The protein below binds the small molecule below.
Small molecule (SMILES): CC(=O)N[C@H]1[C@H](O[C@H]2[C@H](O)[C@@H](NC(C)=O)CO[C@@H]2CO[C@@H]2O[C@@H](C)[C@@H](O)[C@@H](O)[C@@H]2O)O[C@H](CO)[C@@H](O)[C@@H]1O

Sequence of chain 1.B:
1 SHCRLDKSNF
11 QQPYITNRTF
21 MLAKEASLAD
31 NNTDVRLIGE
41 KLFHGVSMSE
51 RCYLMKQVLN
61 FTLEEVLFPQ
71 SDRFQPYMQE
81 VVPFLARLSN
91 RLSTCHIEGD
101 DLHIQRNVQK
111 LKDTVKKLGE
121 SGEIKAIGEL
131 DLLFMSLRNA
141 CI

Binding-site contacts:
Ligand atom O5 contacts residue GLN11 of chain 1.B at 3.6 Å (h-bond).
Ligand atom C1 contacts residue GLN11 of chain 1.B at 3.3 Å.
Ligand atom N2 contacts residue ARG138 of chain 1.B at 3.6 Å.
Ligand atom C4 contacts residue ARG18 of chain 1.A at 3.2 Å.
Ligand atom C8 contacts residue ARG138 of chain 1.B at 3.9 Å.
Ligand atom O3 contacts residue TYR14 of chain 1.A at 3.5 Å.
Ligand atom N2 contacts residue GLN11 of chain 1.B at 3.6 Å.
Ligand atom C5 contacts residue ASN17 of chain 1.A at 3.7 Å.
Ligand atom C7 contacts residue GLN11 of chain 1.B at 3.4 Å.
Ligand atom C7 contacts residue ASN17 of chain 1.A at 3.6 Å.
Ligand atom C8 contacts residue GLN11 of chain 1.B at 3.0 Å.
Ligand atom O5 contacts residue ASN17 of chain 1.A at 2.4 Å (h-bond).
Ligand atom C3 contacts residue ASN17 of chain 1.A at 3.8 Å.
Ligand atom C6 contacts residue ARG18 of chain 1.A at 2.8 Å.
Ligand atom C7 contacts residue PHE10 of chain 1.B at 3.9 Å (hydrophobic).
Ligand atom C3 contacts residue TYR14 of chain 1.A at 3.6 Å (hydrophobic).
Ligand atom C6 contacts residue MET21 of chain 1.A at 4.0 Å (hydrophobic).
Ligand atom O4 contacts residue GLN11 of chain 1.B at 3.0 Å (h-bond).
Ligand atom C5 contacts residue ARG18 of chain 1.A at 2.5 Å.
Ligand atom O5 contacts residue MET21 of chain 1.A at 3.1 Å.
Ligand atom C1 contacts residue MET21 of chain 1.A at 3.4 Å (hydrophobic).
Ligand atom O3 contacts residue GLN11 of chain 1.B at 3.3 Å.
Ligand atom C8 contacts residue PHE134 of chain 1.B at 3.6 Å (hydrophobic).
Ligand atom C2 contacts residue GLN11 of chain 1.B at 3.0 Å.
Ligand atom O7 contacts residue THR16 of chain 1.B at 2.8 Å (h-bond).
Ligand atom C5 contacts residue MET21 of chain 1.A at 3.6 Å (hydrophobic).
Ligand atom O6 contacts residue GLN11 of chain 1.B at 3.7 Å.
Ligand atom O6 contacts residue ARG18 of chain 1.A at 3.9 Å.
Ligand atom O5 contacts residue ARG18 of chain 1.A at 3.7 Å.
Ligand atom N2 contacts residue ASN17 of chain 1.A at 3.0 Å (h-bond).
Ligand atom C8 contacts residue PHE10 of chain 1.B at 3.3 Å (hydrophobic).
Ligand atom C1 contacts residue ASN17 of chain 1.A at 1.4 Å.
Ligand atom O7 contacts residue GLN11 of chain 1.B at 4.1 Å.
Ligand atom O3 contacts residue PHE10 of chain 1.B at 3.4 Å (h-bond).
Ligand atom C3 contacts residue ARG18 of chain 1.A at 4.1 Å.
Ligand atom O7 contacts residue ASN17 of chain 1.A at 3.6 Å.
Ligand atom C2 contacts residue ASN17 of chain 1.A at 2.5 Å.
Ligand atom C4 contacts residue TYR14 of chain 1.A at 3.8 Å (hydrophobic).
Ligand atom C7 contacts residue THR16 of chain 1.B at 3.4 Å.
Ligand atom C8 contacts residue THR16 of chain 1.B at 3.2 Å.

Sequence of chain 1.A:
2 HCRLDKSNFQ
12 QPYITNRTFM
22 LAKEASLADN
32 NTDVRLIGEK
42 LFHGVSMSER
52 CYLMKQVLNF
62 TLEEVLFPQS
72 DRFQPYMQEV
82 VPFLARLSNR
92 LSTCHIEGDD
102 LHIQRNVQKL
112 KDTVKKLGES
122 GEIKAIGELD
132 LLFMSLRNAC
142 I